This small molecule binds to this protein.
Small molecule (SMILES): Nc1ccn([C@H]2C[C@H](O[P](=O)(O)OC[C@H]3O[C@@H](n4cnc5c(N)ncnc54)C[C@@H]3O[P](=O)(O)OC[C@H]3O[C@@H](n4cnc5c(N)ncnc54)C[C@@H]3O[P](=O)(O)OC[C@H]3O[C@@H](n4cnc5c(N)ncnc54)C[C@@H]3O)[C@@H](COP(=O)=O)O2)c(=O)n1

Binding-site contacts:
Ligand atom C6 contacts residue TRP60 of chain 36.A at 3.4 Å (hydrophobic).
Ligand atom N7 contacts residue TRP60 of chain 36.A at 3.9 Å.
Ligand atom C2' contacts residue TRP60 of chain 36.A at 4.1 Å (hydrophobic).
Ligand atom O3' contacts residue GLN137 of chain 36.A at 2.1 Å (h-bond).
Ligand atom O5' contacts residue TRP60 of chain 36.A at 3.8 Å.
Ligand atom N1 contacts residue TRP60 of chain 36.A at 3.5 Å.
Ligand atom C5' contacts residue PRO276 of chain 36.A at 3.7 Å (hydrophobic).
Ligand atom P contacts residue ASN139 of chain 36.A at 3.7 Å.
Ligand atom C4 contacts residue TRP60 of chain 36.A at 3.5 Å (hydrophobic).
Ligand atom C1' contacts residue GLN137 of chain 36.A at 4.0 Å.
Ligand atom C3' contacts residue GLN137 of chain 36.A at 2.6 Å.
Ligand atom C4' contacts residue PRO276 of chain 36.A at 3.7 Å (hydrophobic).
Ligand atom P contacts residue GLN137 of chain 36.A at 3.5 Å.
Ligand atom O3' contacts residue PRO276 of chain 36.A at 3.4 Å.
Ligand atom C3' contacts residue PRO276 of chain 36.A at 3.2 Å (hydrophobic).
Ligand atom N6 contacts residue TRP60 of chain 36.A at 3.0 Å.
Ligand atom OP2 contacts residue GLN137 of chain 36.A at 3.8 Å.
Ligand atom C4' contacts residue GLN137 of chain 36.A at 4.1 Å.
Ligand atom N6 contacts residue GLY57 of chain 36.A at 3.7 Å.
Ligand atom OP2 contacts residue PRO276 of chain 36.A at 3.9 Å.
Ligand atom C2 contacts residue TRP60 of chain 36.A at 3.4 Å (hydrophobic).
Ligand atom N6 contacts residue ASP58 of chain 36.A at 4.3 Å.
Ligand atom OP1 contacts residue PRO276 of chain 36.A at 3.1 Å.
Ligand atom OP1 contacts residue GLN137 of chain 36.A at 4.4 Å.
Ligand atom N9 contacts residue TRP60 of chain 36.A at 3.8 Å.
Ligand atom O5' contacts residue GLN137 of chain 36.A at 4.3 Å.
Ligand atom C1' contacts residue TRP60 of chain 36.A at 3.5 Å (hydrophobic).
Ligand atom OP1 contacts residue ASN139 of chain 36.A at 3.1 Å (h-bond).
Ligand atom O4' contacts residue TRP60 of chain 36.A at 4.2 Å.
Ligand atom OP2 contacts residue ASN139 of chain 36.A at 3.3 Å (h-bond).
Ligand atom OP2 contacts residue TRP60 of chain 36.A at 4.4 Å.
Ligand atom N3 contacts residue TRP60 of chain 36.A at 3.0 Å.
Ligand atom O5' contacts residue PRO276 of chain 36.A at 2.8 Å.
Ligand atom OP2 contacts residue ARG534 of chain 36.A at 3.6 Å.
Ligand atom OP1 contacts residue ASN275 of chain 36.A at 4.5 Å.
Ligand atom C8 contacts residue TRP60 of chain 36.A at 4.4 Å (hydrophobic).
Ligand atom P contacts residue PRO276 of chain 36.A at 3.8 Å.
Ligand atom O3' contacts residue TRP60 of chain 36.A at 4.4 Å.
Ligand atom C5 contacts residue TRP60 of chain 36.A at 3.8 Å (hydrophobic).
Ligand atom C2' contacts residue GLN137 of chain 36.A at 2.9 Å.

Sequence of chain 36.A:
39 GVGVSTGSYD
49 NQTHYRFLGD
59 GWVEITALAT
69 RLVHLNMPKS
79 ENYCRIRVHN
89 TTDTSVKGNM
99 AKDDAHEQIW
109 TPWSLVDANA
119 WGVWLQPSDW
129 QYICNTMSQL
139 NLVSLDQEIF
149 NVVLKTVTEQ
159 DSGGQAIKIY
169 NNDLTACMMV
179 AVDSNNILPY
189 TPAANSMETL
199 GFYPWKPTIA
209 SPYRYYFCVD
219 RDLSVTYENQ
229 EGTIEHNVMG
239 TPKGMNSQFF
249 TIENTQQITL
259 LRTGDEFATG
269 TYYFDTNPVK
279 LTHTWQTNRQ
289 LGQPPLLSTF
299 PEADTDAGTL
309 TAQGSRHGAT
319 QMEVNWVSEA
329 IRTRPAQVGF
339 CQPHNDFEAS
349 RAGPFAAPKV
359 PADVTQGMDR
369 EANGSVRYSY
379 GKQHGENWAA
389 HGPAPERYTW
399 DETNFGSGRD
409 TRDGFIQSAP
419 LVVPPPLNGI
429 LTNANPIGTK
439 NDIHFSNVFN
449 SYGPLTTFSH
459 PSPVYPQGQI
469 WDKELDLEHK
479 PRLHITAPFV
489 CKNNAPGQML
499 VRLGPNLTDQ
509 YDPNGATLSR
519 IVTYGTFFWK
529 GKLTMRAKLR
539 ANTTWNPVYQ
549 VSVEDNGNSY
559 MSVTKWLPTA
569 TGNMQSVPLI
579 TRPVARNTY